Sequence of chain 1.A:
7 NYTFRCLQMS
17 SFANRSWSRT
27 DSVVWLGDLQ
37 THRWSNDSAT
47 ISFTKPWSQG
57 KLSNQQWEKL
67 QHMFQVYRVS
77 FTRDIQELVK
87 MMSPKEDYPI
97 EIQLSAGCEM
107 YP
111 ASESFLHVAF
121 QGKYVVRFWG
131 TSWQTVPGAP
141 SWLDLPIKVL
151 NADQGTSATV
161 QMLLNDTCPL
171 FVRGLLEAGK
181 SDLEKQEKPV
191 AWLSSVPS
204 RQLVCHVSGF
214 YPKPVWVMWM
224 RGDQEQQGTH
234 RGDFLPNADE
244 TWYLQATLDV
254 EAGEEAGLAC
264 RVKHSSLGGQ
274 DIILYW

A protein and the small-molecule ligand that binds it are described below.
Small molecule (SMILES): CC(=O)N[C@@H]1[C@@H](O)[C@H](O)[C@@H](CO)O[C@H]1O

Binding-site contacts:
Ligand atom O5 contacts residue ALA19 of chain 1.A at 3.8 Å.
Ligand atom O7 contacts residue ASN20 of chain 1.A at 3.8 Å.
Ligand atom C8 contacts residue ARG21 of chain 1.A at 4.0 Å.
Ligand atom C7 contacts residue SER22 of chain 1.A at 4.3 Å.
Ligand atom C1 contacts residue ALA19 of chain 1.A at 4.3 Å (hydrophobic).
Ligand atom C2 contacts residue ASN20 of chain 1.A at 2.4 Å.
Ligand atom N2 contacts residue ASN20 of chain 1.A at 2.9 Å (h-bond).
Ligand atom C3 contacts residue ASN20 of chain 1.A at 3.8 Å.
Ligand atom C5 contacts residue TRP23 of chain 1.A at 4.1 Å (hydrophobic).
Ligand atom C4 contacts residue ASN20 of chain 1.A at 4.2 Å.
Ligand atom C8 contacts residue ASN20 of chain 1.A at 4.1 Å.
Ligand atom O5 contacts residue ASN20 of chain 1.A at 2.4 Å (h-bond).
Ligand atom C1 contacts residue ASN20 of chain 1.A at 1.4 Å.
Ligand atom O6 contacts residue TRP23 of chain 1.A at 4.4 Å.
Ligand atom C7 contacts residue ASN20 of chain 1.A at 3.6 Å.
Ligand atom C8 contacts residue SER22 of chain 1.A at 3.7 Å.
Ligand atom O5 contacts residue TRP23 of chain 1.A at 4.1 Å.
Ligand atom C5 contacts residue ASN20 of chain 1.A at 3.7 Å.
Ligand atom C1 contacts residue TRP23 of chain 1.A at 3.7 Å (hydrophobic).
Ligand atom N2 contacts residue SER22 of chain 1.A at 4.0 Å.